Sequence of chain 2.A:
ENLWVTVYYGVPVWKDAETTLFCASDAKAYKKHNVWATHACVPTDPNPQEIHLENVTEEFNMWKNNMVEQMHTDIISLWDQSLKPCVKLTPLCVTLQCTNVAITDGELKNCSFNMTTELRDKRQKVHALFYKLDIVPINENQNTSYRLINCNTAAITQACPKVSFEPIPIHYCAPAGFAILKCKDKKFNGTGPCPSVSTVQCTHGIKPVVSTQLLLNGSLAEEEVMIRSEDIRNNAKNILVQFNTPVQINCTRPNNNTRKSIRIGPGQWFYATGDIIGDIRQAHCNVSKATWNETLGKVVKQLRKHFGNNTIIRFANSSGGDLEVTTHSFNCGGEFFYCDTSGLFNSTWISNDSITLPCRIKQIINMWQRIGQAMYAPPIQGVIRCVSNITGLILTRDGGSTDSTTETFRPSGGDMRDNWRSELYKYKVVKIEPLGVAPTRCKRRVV

Binding-site contacts:
Ligand atom C1 contacts residue ARG405 of chain 2.A at 4.2 Å.
Ligand atom C8 contacts residue GLN256 of chain 2.A at 4.3 Å.
Ligand atom O4 contacts residue GLN256 of chain 2.A at 4.4 Å.
Ligand atom O5 contacts residue ASN258 of chain 2.A at 2.4 Å (h-bond).
Ligand atom O7 contacts residue SER374 of chain 2.A at 4.5 Å.
Ligand atom C3 contacts residue ASN258 of chain 2.A at 3.8 Å.
Ligand atom C7 contacts residue ASN258 of chain 2.A at 3.3 Å.
Ligand atom C8 contacts residue ASN294 of chain 2.A at 3.7 Å.
Ligand atom C2 contacts residue ASN258 of chain 2.A at 2.5 Å.
Ligand atom N2 contacts residue ASN258 of chain 2.A at 2.9 Å (h-bond).
Ligand atom O6 contacts residue VAL407 of chain 2.A at 4.5 Å.
Ligand atom C4 contacts residue ASN258 of chain 2.A at 4.2 Å.
Ligand atom O6 contacts residue ASN258 of chain 2.A at 4.5 Å.
Ligand atom C8 contacts residue SER374 of chain 2.A at 4.1 Å.
Ligand atom C5 contacts residue ASN258 of chain 2.A at 3.6 Å.
Ligand atom C6 contacts residue ARG405 of chain 2.A at 3.4 Å.
Ligand atom C8 contacts residue VAL295 of chain 2.A at 3.5 Å (hydrophobic).
Ligand atom O7 contacts residue ASN294 of chain 2.A at 3.7 Å.
Ligand atom O7 contacts residue ASN258 of chain 2.A at 3.3 Å (h-bond).
Ligand atom C3 contacts residue GLN256 of chain 2.A at 3.9 Å.
Ligand atom C7 contacts residue ASN294 of chain 2.A at 4.2 Å.
Ligand atom O6 contacts residue ARG405 of chain 2.A at 2.1 Å (salt-bridge).
Ligand atom C5 contacts residue ARG405 of chain 2.A at 3.9 Å.
Ligand atom O5 contacts residue ARG405 of chain 2.A at 3.2 Å (salt-bridge).
Ligand atom C8 contacts residue SER296 of chain 2.A at 3.3 Å.
Ligand atom C8 contacts residue ASN258 of chain 2.A at 4.4 Å.
Ligand atom O5 contacts residue VAL407 of chain 2.A at 4.4 Å.
Ligand atom C1 contacts residue ASN258 of chain 2.A at 1.4 Å.

The small molecule below binds the protein below.
Small molecule (SMILES): CC(=O)N[C@H]1[C@H](O[C@H]2[C@H](O)[C@@H](NC(C)=O)CO[C@@H]2CO)O[C@H](CO)[C@@H](O)[C@@H]1O